Sequence of chain 1.A:
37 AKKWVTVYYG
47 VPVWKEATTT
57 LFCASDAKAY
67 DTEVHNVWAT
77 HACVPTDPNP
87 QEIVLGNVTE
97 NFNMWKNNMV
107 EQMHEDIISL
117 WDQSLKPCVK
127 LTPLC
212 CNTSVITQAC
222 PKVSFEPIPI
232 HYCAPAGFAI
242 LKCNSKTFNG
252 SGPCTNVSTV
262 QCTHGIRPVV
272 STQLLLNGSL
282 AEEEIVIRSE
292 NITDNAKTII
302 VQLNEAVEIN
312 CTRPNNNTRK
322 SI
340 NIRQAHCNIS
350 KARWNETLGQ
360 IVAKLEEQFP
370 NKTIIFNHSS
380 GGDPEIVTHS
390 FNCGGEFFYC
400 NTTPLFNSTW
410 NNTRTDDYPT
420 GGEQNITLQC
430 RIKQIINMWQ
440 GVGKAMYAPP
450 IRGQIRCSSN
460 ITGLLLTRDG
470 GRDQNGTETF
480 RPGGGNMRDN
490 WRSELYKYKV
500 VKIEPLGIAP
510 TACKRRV

This protein binds this small molecule.
Small molecule (SMILES): CC(=O)N[C@@H]1[C@@H](O)[C@H](O)[C@@H](CO)O[C@H]1O

Binding-site contacts:
Ligand atom C8 contacts residue SER458 of chain 1.A at 4.1 Å.
Ligand atom O7 contacts residue NAG1 of chain 1.R at 3.9 Å.
Ligand atom C8 contacts residue ASN459 of chain 1.A at 3.8 Å.
Ligand atom C3 contacts residue ASN459 of chain 1.A at 3.7 Å.
Ligand atom C7 contacts residue ASN459 of chain 1.A at 3.4 Å.
Ligand atom C8 contacts residue SER457 of chain 1.A at 3.2 Å.
Ligand atom C8 contacts residue NAG1 of chain 1.R at 3.7 Å.
Ligand atom C7 contacts residue ASN278 of chain 1.A at 4.4 Å.
Ligand atom C4 contacts residue ASN459 of chain 1.A at 4.2 Å.
Ligand atom C7 contacts residue NAG1 of chain 1.R at 4.2 Å.
Ligand atom C8 contacts residue ASN278 of chain 1.A at 4.0 Å.
Ligand atom C5 contacts residue ASN459 of chain 1.A at 3.7 Å.
Ligand atom O5 contacts residue ALA307 of chain 1.A at 4.4 Å.
Ligand atom O7 contacts residue ASN459 of chain 1.A at 3.7 Å.
Ligand atom C1 contacts residue ALA307 of chain 1.A at 4.5 Å (hydrophobic).
Ligand atom O7 contacts residue ASN278 of chain 1.A at 4.3 Å.
Ligand atom C2 contacts residue ASN459 of chain 1.A at 2.4 Å.
Ligand atom N2 contacts residue ASN459 of chain 1.A at 2.8 Å (h-bond).
Ligand atom O5 contacts residue ASN459 of chain 1.A at 2.4 Å (h-bond).
Ligand atom C1 contacts residue ASN459 of chain 1.A at 1.4 Å.